Binding-site contacts:
Ligand atom O1B contacts residue GLY179 of chain 1.A at 3.9 Å.
Ligand atom C1' contacts residue TYR271 of chain 1.A at 3.9 Å (hydrophobic).
Ligand atom C4 contacts residue ASP276 of chain 1.A at 3.5 Å.
Ligand atom C6 contacts residue ASP276 of chain 1.A at 3.7 Å.
Ligand atom O3G contacts residue GLY189 of chain 1.A at 3.7 Å.
Ligand atom PG contacts residue MG1 of chain 1.E at 3.7 Å.
Ligand atom C3' contacts residue TYR271 of chain 1.A at 3.6 Å (hydrophobic).
Ligand atom O1G contacts residue ARG149 of chain 1.A at 3.3 Å (salt-bridge).
Ligand atom O1A contacts residue MG1 of chain 1.E at 2.4 Å.
Ligand atom C2 contacts residue ASP276 of chain 1.A at 3.5 Å.
Ligand atom O3G contacts residue ASP190 of chain 1.A at 2.9 Å (salt-bridge).
Ligand atom N3 contacts residue ASP276 of chain 1.A at 3.5 Å (salt-bridge).
Ligand atom O3' contacts residue GLY274 of chain 1.A at 3.2 Å.
Ligand atom C2' contacts residue TYR271 of chain 1.A at 3.7 Å (hydrophobic).
Ligand atom O1A contacts residue ASP192 of chain 1.A at 3.1 Å (salt-bridge).
Ligand atom O1G contacts residue SER188 of chain 1.A at 3.4 Å.
Ligand atom O4 contacts residue ASP276 of chain 1.A at 3.7 Å.
Ligand atom C5 contacts residue ASP276 of chain 1.A at 3.5 Å.
Ligand atom O2G contacts residue GLY189 of chain 1.A at 3.9 Å.
Ligand atom O2 contacts residue TYR271 of chain 1.A at 2.9 Å (h-bond).
Ligand atom C5M contacts residue ASP276 of chain 1.A at 3.7 Å.
Ligand atom PA contacts residue MG1 of chain 1.E at 3.7 Å.
Ligand atom O3G contacts residue MG1 of chain 1.E at 2.3 Å.
Ligand atom O2B contacts residue GLY179 of chain 1.A at 3.4 Å.
Ligand atom O1G contacts residue SER180 of chain 1.A at 2.6 Å (h-bond).
Ligand atom O1B contacts residue ARG183 of chain 1.A at 2.7 Å (salt-bridge).
Ligand atom PG contacts residue GLY189 of chain 1.A at 3.6 Å.
Ligand atom O1A contacts residue ASP190 of chain 1.A at 3.3 Å (salt-bridge).
Ligand atom PB contacts residue SER180 of chain 1.A at 3.8 Å.
Ligand atom O2B contacts residue MG1 of chain 1.E at 2.1 Å.
Ligand atom O2B contacts residue SER180 of chain 1.A at 3.1 Å (h-bond).
Ligand atom O3' contacts residue ASP276 of chain 1.A at 3.7 Å.
Ligand atom N1 contacts residue ASP276 of chain 1.A at 3.6 Å (salt-bridge).
Ligand atom PG contacts residue SER180 of chain 1.A at 3.5 Å.
Ligand atom O2B contacts residue ASP192 of chain 1.A at 3.8 Å.
Ligand atom O1G contacts residue GLY189 of chain 1.A at 2.7 Å (h-bond).
Ligand atom O3' contacts residue TYR271 of chain 1.A at 2.8 Å (h-bond).
Ligand atom O1B contacts residue SER180 of chain 1.A at 3.3 Å (h-bond).
Ligand atom PB contacts residue MG1 of chain 1.E at 3.4 Å.
Ligand atom O3B contacts residue SER180 of chain 1.A at 3.8 Å.

Sequence of chain 1.A:
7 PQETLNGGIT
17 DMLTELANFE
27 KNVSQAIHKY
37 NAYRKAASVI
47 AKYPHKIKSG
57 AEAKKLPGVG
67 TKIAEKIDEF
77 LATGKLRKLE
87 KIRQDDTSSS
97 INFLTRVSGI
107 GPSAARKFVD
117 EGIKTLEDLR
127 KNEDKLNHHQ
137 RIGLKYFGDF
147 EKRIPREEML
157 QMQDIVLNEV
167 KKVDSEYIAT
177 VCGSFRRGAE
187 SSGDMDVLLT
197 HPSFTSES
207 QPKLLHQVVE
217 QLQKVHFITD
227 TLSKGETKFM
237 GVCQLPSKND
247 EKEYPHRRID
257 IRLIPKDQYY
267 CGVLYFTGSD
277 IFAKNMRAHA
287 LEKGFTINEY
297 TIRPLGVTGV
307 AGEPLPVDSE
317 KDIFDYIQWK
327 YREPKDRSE

The protein below binds the small molecule below.
Small molecule (SMILES): Cc1cn([C@H]2C[C@H](O)[C@@H](COP(=O)(O)NP(=O)(O)OP(=O)(O)O)O2)c(=O)[nH]c1=O